Sequence of chain 1.C:
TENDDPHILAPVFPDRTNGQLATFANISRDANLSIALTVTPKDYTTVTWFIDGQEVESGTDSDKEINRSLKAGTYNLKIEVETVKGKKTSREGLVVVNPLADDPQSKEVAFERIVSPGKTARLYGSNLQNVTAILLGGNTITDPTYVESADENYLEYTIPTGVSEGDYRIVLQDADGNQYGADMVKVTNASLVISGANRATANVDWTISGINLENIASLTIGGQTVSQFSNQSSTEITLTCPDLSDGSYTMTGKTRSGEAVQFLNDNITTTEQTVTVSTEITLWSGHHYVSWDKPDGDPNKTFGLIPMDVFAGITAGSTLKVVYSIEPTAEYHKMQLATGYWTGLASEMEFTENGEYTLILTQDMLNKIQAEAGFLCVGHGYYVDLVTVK

The small molecule below binds the protein below.
Small molecule (SMILES): OC[C@H]1O[C@@H](O[C@H]2[C@H](O)[C@@H](O)[C@H](O[C@H]3[C@H](O)[C@@H](O)[C@H](O[C@H]4[C@H](O)[C@@H](O)[C@H](O[C@H]5[C@H](O)[C@@H](O)[C@H](O)O[C@@H]5CO)O[C@@H]4CO)O[C@@H]3CO)O[C@@H]2CO)[C@H](O)[C@@H](O)[C@@H]1O

Binding-site contacts:
Ligand atom O6 contacts residue ASP326 of chain 1.C at 2.7 Å (salt-bridge).
Ligand atom O5 contacts residue TRP322 of chain 1.C at 3.9 Å.
Ligand atom O2 contacts residue TYR371 of chain 1.C at 3.5 Å (h-bond).
Ligand atom C5 contacts residue TYR371 of chain 1.C at 4.1 Å (hydrophobic).
Ligand atom O4 contacts residue TRP372 of chain 1.C at 4.3 Å.
Ligand atom O5 contacts residue TRP372 of chain 1.C at 3.9 Å.
Ligand atom O4 contacts residue TRP322 of chain 1.C at 4.0 Å.
Ligand atom C1 contacts residue TYR371 of chain 1.C at 3.9 Å (hydrophobic).
Ligand atom C5 contacts residue TRP322 of chain 1.C at 4.4 Å (hydrophobic).
Ligand atom C1 contacts residue TRP322 of chain 1.C at 4.3 Å (hydrophobic).
Ligand atom O4 contacts residue GLY370 of chain 1.C at 4.5 Å.
Ligand atom C2 contacts residue TYR371 of chain 1.C at 3.5 Å (hydrophobic).
Ligand atom C6 contacts residue ASP323 of chain 1.C at 3.9 Å.
Ligand atom O6 contacts residue LYS331 of chain 1.C at 4.1 Å.
Ligand atom O2 contacts residue LYS331 of chain 1.C at 2.9 Å (salt-bridge).
Ligand atom C3 contacts residue TYR371 of chain 1.C at 4.2 Å (hydrophobic).
Ligand atom O3 contacts residue TRP322 of chain 1.C at 3.2 Å (h-bond).
Ligand atom O2 contacts residue TRP322 of chain 1.C at 4.5 Å.
Ligand atom C6 contacts residue ASP326 of chain 1.C at 4.1 Å.
Ligand atom C6 contacts residue TRP372 of chain 1.C at 3.6 Å (hydrophobic).
Ligand atom C4 contacts residue TRP372 of chain 1.C at 4.0 Å (hydrophobic).
Ligand atom O3 contacts residue TRP372 of chain 1.C at 4.2 Å.
Ligand atom O4 contacts residue TYR371 of chain 1.C at 3.9 Å.
Ligand atom C3 contacts residue TRP372 of chain 1.C at 3.8 Å (hydrophobic).
Ligand atom C2 contacts residue LYS331 of chain 1.C at 4.3 Å.
Ligand atom C3 contacts residue TRP322 of chain 1.C at 4.1 Å (hydrophobic).
Ligand atom O3 contacts residue GLY370 of chain 1.C at 4.1 Å.
Ligand atom C5 contacts residue TRP372 of chain 1.C at 4.0 Å (hydrophobic).
Ligand atom O5 contacts residue TYR371 of chain 1.C at 3.9 Å.
Ligand atom C4 contacts residue TRP322 of chain 1.C at 3.9 Å (hydrophobic).
Ligand atom C2 contacts residue TRP372 of chain 1.C at 4.2 Å (hydrophobic).
Ligand atom C6 contacts residue TYR371 of chain 1.C at 3.9 Å (hydrophobic).
Ligand atom C1 contacts residue TRP372 of chain 1.C at 3.9 Å (hydrophobic).
Ligand atom C4 contacts residue TYR371 of chain 1.C at 3.8 Å (hydrophobic).
Ligand atom C3 contacts residue GLY370 of chain 1.C at 4.1 Å.
Ligand atom C6 contacts residue TRP322 of chain 1.C at 4.4 Å (hydrophobic).
Ligand atom C2 contacts residue TRP322 of chain 1.C at 4.0 Å (hydrophobic).
Ligand atom O3 contacts residue TYR371 of chain 1.C at 4.3 Å.
Ligand atom O2 contacts residue TRP372 of chain 1.C at 4.0 Å.